This protein binds this small molecule.
Small molecule (SMILES): CC(=O)N[C@H]1[C@H](O[C@H]2[C@H](O)[C@@H](CO)OC[C@@H]2NC(C)=O)O[C@H](CO)[C@@H](O)[C@@H]1O

Sequence of chain 1.D:
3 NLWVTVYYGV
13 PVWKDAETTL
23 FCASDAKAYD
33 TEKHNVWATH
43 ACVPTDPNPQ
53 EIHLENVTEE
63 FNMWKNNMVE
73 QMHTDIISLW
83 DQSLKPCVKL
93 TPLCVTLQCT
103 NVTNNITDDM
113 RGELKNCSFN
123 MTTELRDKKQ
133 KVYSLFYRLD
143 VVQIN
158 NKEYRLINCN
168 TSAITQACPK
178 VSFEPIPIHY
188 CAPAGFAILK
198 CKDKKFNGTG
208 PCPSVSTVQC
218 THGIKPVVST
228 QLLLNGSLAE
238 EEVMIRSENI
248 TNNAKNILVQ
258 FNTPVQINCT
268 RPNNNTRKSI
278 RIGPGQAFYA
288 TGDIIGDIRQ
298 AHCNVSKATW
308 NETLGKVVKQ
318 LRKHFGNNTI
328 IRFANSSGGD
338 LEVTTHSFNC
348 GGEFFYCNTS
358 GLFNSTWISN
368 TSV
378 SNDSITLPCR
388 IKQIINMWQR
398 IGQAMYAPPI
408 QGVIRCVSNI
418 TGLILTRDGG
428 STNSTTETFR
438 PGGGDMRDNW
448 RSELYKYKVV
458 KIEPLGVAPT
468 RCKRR

Sequence of chain 1.B:
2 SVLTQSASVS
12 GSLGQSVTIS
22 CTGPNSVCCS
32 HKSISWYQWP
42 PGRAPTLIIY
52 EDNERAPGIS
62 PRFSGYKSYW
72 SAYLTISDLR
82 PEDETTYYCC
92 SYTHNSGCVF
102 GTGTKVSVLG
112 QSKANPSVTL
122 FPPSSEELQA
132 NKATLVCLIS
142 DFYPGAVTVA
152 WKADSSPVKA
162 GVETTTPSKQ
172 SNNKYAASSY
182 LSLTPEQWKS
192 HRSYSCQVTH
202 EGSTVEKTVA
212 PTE

Sequence of chain 1.E:
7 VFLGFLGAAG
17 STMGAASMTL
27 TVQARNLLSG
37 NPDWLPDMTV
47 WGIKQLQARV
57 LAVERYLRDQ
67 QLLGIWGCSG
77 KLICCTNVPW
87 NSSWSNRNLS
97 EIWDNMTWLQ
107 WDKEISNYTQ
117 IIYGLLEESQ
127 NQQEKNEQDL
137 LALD

Binding-site contacts:
Ligand atom C8 contacts residue ASN92 of chain 1.E at 3.5 Å.
Ligand atom N2 contacts residue ASN92 of chain 1.E at 4.5 Å.
Ligand atom C4 contacts residue ASN92 of chain 1.E at 4.3 Å.
Ligand atom O6 contacts residue ILE60 of chain 1.B at 4.4 Å.
Ligand atom O3 contacts residue SER88 of chain 1.E at 4.5 Å.
Ligand atom C5 contacts residue ILE60 of chain 1.B at 4.3 Å (hydrophobic).
Ligand atom O5 contacts residue ASN94 of chain 1.E at 2.4 Å (h-bond).
Ligand atom C1 contacts residue ARG56 of chain 1.B at 4.3 Å.
Ligand atom N2 contacts residue ASN94 of chain 1.E at 2.9 Å (h-bond).
Ligand atom C3 contacts residue ASN94 of chain 1.E at 3.8 Å.
Ligand atom O6 contacts residue PRO58 of chain 1.B at 4.2 Å.
Ligand atom C8 contacts residue ASN94 of chain 1.E at 4.2 Å.
Ligand atom C8 contacts residue ASN3 of chain 1.D at 4.4 Å.
Ligand atom C7 contacts residue ARG93 of chain 1.E at 4.4 Å.
Ligand atom O7 contacts residue ARG93 of chain 1.E at 3.2 Å (salt-bridge).
Ligand atom C5 contacts residue ARG56 of chain 1.B at 3.9 Å.
Ligand atom O7 contacts residue ASN92 of chain 1.E at 4.4 Å.
Ligand atom C8 contacts residue LEU4 of chain 1.D at 4.1 Å (hydrophobic).
Ligand atom N2 contacts residue SER88 of chain 1.E at 4.1 Å.
Ligand atom C8 contacts residue SER88 of chain 1.E at 4.3 Å.
Ligand atom C4 contacts residue ASN94 of chain 1.E at 4.2 Å.
Ligand atom C6 contacts residue ILE60 of chain 1.B at 3.5 Å (hydrophobic).
Ligand atom O6 contacts residue ASN94 of chain 1.E at 4.5 Å.
Ligand atom C6 contacts residue GLY59 of chain 1.B at 3.6 Å.
Ligand atom C1 contacts residue SER88 of chain 1.E at 4.2 Å.
Ligand atom C7 contacts residue ASN92 of chain 1.E at 4.0 Å.
Ligand atom O5 contacts residue ARG56 of chain 1.B at 4.4 Å.
Ligand atom O7 contacts residue ASN94 of chain 1.E at 3.0 Å (h-bond).
Ligand atom O3 contacts residue ASN92 of chain 1.E at 4.1 Å.
Ligand atom O6 contacts residue GLY59 of chain 1.B at 3.0 Å (h-bond).
Ligand atom C5 contacts residue ASN94 of chain 1.E at 3.7 Å.
Ligand atom C2 contacts residue ASN94 of chain 1.E at 2.4 Å.
Ligand atom C7 contacts residue ASN94 of chain 1.E at 3.1 Å.
Ligand atom C1 contacts residue ASN94 of chain 1.E at 1.4 Å.
Ligand atom C6 contacts residue ASN94 of chain 1.E at 4.3 Å.